The protein below binds the small molecule below.
Small molecule (SMILES): Nc1nc2c(ncn2[C@@H]2O[C@@H]3CO[P](=O)(O)O[C@H]4[C@@H](O)[C@H](n5cnc6c(=O)[nH]c(N)nc65)O[C@@H]4CO[P](=O)(O)O[C@H]3[C@H]2O)c(=O)[nH]1

Sequence of chain 1.A:
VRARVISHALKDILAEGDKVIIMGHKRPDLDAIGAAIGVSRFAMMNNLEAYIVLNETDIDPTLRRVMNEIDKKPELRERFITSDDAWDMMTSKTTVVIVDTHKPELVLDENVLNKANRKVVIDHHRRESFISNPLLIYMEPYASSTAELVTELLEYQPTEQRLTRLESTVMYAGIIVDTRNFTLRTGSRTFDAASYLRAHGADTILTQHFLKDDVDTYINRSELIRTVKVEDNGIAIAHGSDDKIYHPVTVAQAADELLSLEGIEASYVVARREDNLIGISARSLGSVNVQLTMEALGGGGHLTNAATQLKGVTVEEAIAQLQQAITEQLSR

Binding-site contacts:
Ligand atom N1 contacts residue GLY306 of chain 1.A at 3.5 Å.
Ligand atom N3 contacts residue GLY307 of chain 1.A at 3.0 Å (h-bond).
Ligand atom C1' contacts residue GLY307 of chain 1.A at 3.1 Å.
Ligand atom P1 contacts residue ALA314 of chain 1.A at 3.5 Å.
Ligand atom O2A contacts residue PRO255 of chain 1.A at 3.0 Å (h-bond).
Ligand atom C2A contacts residue ALA259 of chain 1.A at 3.9 Å (hydrophobic).
Ligand atom O1P contacts residue ALA314 of chain 1.A at 3.2 Å.
Ligand atom O4' contacts residue ALA314 of chain 1.A at 3.3 Å (h-bond).
Ligand atom O4' contacts residue ALA313 of chain 1.A at 3.5 Å.
Ligand atom N2 contacts residue GLY306 of chain 1.A at 3.4 Å.
Ligand atom C2 contacts residue GLY307 of chain 1.A at 3.1 Å.
Ligand atom C21 contacts residue ASP263 of chain 1.A at 3.7 Å.
Ligand atom C5' contacts residue ALA314 of chain 1.A at 3.6 Å (hydrophobic).
Ligand atom N31 contacts residue ALA259 of chain 1.A at 3.7 Å.
Ligand atom C5' contacts residue ALA313 of chain 1.A at 3.4 Å (hydrophobic).
Ligand atom O1P contacts residue SER288 of chain 1.A at 2.7 Å (h-bond).
Ligand atom N1 contacts residue GLY307 of chain 1.A at 3.5 Å (h-bond).
Ligand atom N7 contacts residue GLN316 of chain 1.A at 3.4 Å (h-bond).
Ligand atom C5' contacts residue ARG290 of chain 1.A at 3.7 Å.
Ligand atom N2 contacts residue GLY307 of chain 1.A at 3.2 Å.
Ligand atom O1P contacts residue ALA313 of chain 1.A at 3.8 Å.
Ligand atom C1A contacts residue ALA259 of chain 1.A at 3.4 Å (hydrophobic).
Ligand atom O3A contacts residue ALA259 of chain 1.A at 3.7 Å.
Ligand atom C6 contacts residue GLN316 of chain 1.A at 3.7 Å.
Ligand atom C8 contacts residue ALA314 of chain 1.A at 3.6 Å (hydrophobic).
Ligand atom C5 contacts residue ALA314 of chain 1.A at 3.7 Å (hydrophobic).
Ligand atom O5' contacts residue ARG290 of chain 1.A at 3.7 Å.
Ligand atom O1P contacts residue ARG290 of chain 1.A at 3.1 Å (salt-bridge).
Ligand atom C2 contacts residue GLY306 of chain 1.A at 3.4 Å.
Ligand atom C4 contacts residue GLY307 of chain 1.A at 3.2 Å.
Ligand atom N21 contacts residue GLN260 of chain 1.A at 3.7 Å.
Ligand atom O5' contacts residue ASN312 of chain 1.A at 3.4 Å (h-bond).
Ligand atom O4' contacts residue GLY307 of chain 1.A at 2.9 Å (h-bond).
Ligand atom C4' contacts residue ASN312 of chain 1.A at 3.7 Å.
Ligand atom N9 contacts residue GLY307 of chain 1.A at 3.3 Å (h-bond).
Ligand atom O6 contacts residue GLN316 of chain 1.A at 2.6 Å (h-bond).
Ligand atom O2P contacts residue ALA314 of chain 1.A at 2.8 Å.
Ligand atom N21 contacts residue ASP263 of chain 1.A at 2.5 Å (salt-bridge).
Ligand atom C5' contacts residue ASN312 of chain 1.A at 3.0 Å.
Ligand atom O2A contacts residue ALA259 of chain 1.A at 3.2 Å.